Sequence of chain 2.G:
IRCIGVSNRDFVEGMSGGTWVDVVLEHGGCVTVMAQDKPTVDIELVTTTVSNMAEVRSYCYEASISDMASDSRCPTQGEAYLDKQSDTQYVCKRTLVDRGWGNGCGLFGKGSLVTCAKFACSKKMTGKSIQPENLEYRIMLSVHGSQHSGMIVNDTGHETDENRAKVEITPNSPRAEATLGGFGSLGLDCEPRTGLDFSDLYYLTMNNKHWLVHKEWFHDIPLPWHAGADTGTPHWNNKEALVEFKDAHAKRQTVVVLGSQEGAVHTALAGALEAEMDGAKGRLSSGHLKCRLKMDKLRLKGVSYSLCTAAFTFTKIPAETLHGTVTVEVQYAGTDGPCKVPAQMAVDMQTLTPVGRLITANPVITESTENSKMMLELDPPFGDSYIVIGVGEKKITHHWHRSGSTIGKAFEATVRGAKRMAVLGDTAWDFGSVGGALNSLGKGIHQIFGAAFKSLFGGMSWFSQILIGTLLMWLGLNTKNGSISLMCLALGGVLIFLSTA

Binding-site contacts:
Ligand atom N2 contacts residue THR156 of chain 2.G at 3.6 Å (h-bond).
Ligand atom C2 contacts residue THR156 of chain 2.G at 4.2 Å.
Ligand atom C1 contacts residue ASN154 of chain 2.G at 3.4 Å.
Ligand atom C1 contacts residue THR156 of chain 2.G at 3.6 Å.
Ligand atom C7 contacts residue THR156 of chain 2.G at 3.9 Å.
Ligand atom C2 contacts residue ASN154 of chain 2.G at 3.5 Å.
Ligand atom N2 contacts residue ASN154 of chain 2.G at 3.8 Å.
Ligand atom C6 contacts residue MET151 of chain 2.G at 4.5 Å (hydrophobic).
Ligand atom O7 contacts residue ASN154 of chain 2.G at 2.6 Å (h-bond).
Ligand atom C8 contacts residue ASN154 of chain 2.G at 3.6 Å.
Ligand atom O5 contacts residue ASN154 of chain 2.G at 4.0 Å.
Ligand atom O6 contacts residue MET151 of chain 2.G at 3.4 Å.
Ligand atom C8 contacts residue THR156 of chain 2.G at 4.0 Å.
Ligand atom C7 contacts residue ASN154 of chain 2.G at 3.3 Å.

This protein binds this small molecule.
Small molecule (SMILES): CC(=O)N[C@H]1[C@H](O[C@H]2[C@H](O)[C@@H](NC(C)=O)CO[C@@H]2CO)O[C@H](CO)[C@@H](O)[C@@H]1O